Sequence of chain 1.E:
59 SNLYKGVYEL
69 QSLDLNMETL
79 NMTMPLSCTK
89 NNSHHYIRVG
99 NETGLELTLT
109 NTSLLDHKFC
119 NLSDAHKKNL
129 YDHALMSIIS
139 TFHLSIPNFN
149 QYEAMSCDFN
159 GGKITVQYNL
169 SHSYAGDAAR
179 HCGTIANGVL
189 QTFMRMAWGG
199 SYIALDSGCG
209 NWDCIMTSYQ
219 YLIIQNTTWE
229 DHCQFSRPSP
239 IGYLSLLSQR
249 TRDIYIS

Binding-site contacts:
Ligand atom N2 contacts residue ASN167 of chain 1.E at 3.0 Å (h-bond).
Ligand atom O7 contacts residue HIS170 of chain 1.E at 4.5 Å.
Ligand atom C8 contacts residue ASP114 of chain 1.E at 4.2 Å.
Ligand atom O5 contacts residue SER169 of chain 1.E at 4.0 Å.
Ligand atom C1 contacts residue HIS170 of chain 1.E at 4.2 Å.
Ligand atom O5 contacts residue HIS170 of chain 1.E at 3.8 Å.
Ligand atom C2 contacts residue GLU151 of chain 1.E at 4.4 Å.
Ligand atom C8 contacts residue ASN167 of chain 1.E at 4.4 Å.
Ligand atom O6 contacts residue SER169 of chain 1.E at 3.3 Å (h-bond).
Ligand atom C1 contacts residue TYR219 of chain 1.E at 4.3 Å (hydrophobic).
Ligand atom O5 contacts residue ASN167 of chain 1.E at 2.4 Å (h-bond).
Ligand atom O7 contacts residue LYS116 of chain 1.E at 4.4 Å.
Ligand atom O5 contacts residue SER169 of chain 1.E at 3.4 Å (h-bond).
Ligand atom C1 contacts residue SER169 of chain 1.E at 3.8 Å.
Ligand atom C1 contacts residue ASN167 of chain 1.E at 1.5 Å.
Ligand atom C8 contacts residue HIS115 of chain 1.E at 2.9 Å.
Ligand atom C6 contacts residue SER169 of chain 1.E at 3.7 Å.
Ligand atom C7 contacts residue LYS116 of chain 1.E at 4.2 Å.
Ligand atom C8 contacts residue LYS116 of chain 1.E at 4.0 Å.
Ligand atom C7 contacts residue GLU151 of chain 1.E at 4.4 Å.
Ligand atom C5 contacts residue SER169 of chain 1.E at 4.1 Å.
Ligand atom C3 contacts residue ASN167 of chain 1.E at 3.9 Å.
Ligand atom C8 contacts residue GLU151 of chain 1.E at 4.4 Å.
Ligand atom C1 contacts residue SER169 of chain 1.E at 4.4 Å.
Ligand atom C2 contacts residue ASN167 of chain 1.E at 2.5 Å.
Ligand atom C2 contacts residue HIS170 of chain 1.E at 4.4 Å.
Ligand atom C7 contacts residue HIS115 of chain 1.E at 4.3 Å.
Ligand atom O7 contacts residue GLU151 of chain 1.E at 3.5 Å.
Ligand atom C8 contacts residue SER154 of chain 1.E at 3.8 Å.
Ligand atom C8 contacts residue LEU113 of chain 1.E at 3.8 Å (hydrophobic).
Ligand atom C5 contacts residue ASN167 of chain 1.E at 3.8 Å.
Ligand atom O7 contacts residue ALA152 of chain 1.E at 3.6 Å.
Ligand atom O3 contacts residue LYS116 of chain 1.E at 3.4 Å.
Ligand atom C6 contacts residue TYR172 of chain 1.E at 3.6 Å (hydrophobic).
Ligand atom O7 contacts residue ASN167 of chain 1.E at 3.0 Å (h-bond).
Ligand atom O3 contacts residue GLU151 of chain 1.E at 4.1 Å.
Ligand atom O6 contacts residue TYR172 of chain 1.E at 3.8 Å.
Ligand atom C7 contacts residue ASN167 of chain 1.E at 3.2 Å.
Ligand atom C4 contacts residue ASN167 of chain 1.E at 4.3 Å.

This small molecule binds to this protein.
Small molecule (SMILES): CC(=O)N[C@H]1[C@H](O[C@H]2[C@H](O)[C@@H](NC(C)=O)CO[C@@H]2CO[C@@H]2O[C@@H](C)[C@@H](O)[C@@H](O)[C@@H]2O)O[C@H](CO)[C@@H](O)[C@@H]1O